Binding-site contacts:
Ligand atom C1 contacts residue ASN105 of chain 1.L at 1.5 Å.
Ligand atom N2 contacts residue ASN105 of chain 1.L at 3.1 Å (h-bond).
Ligand atom C3 contacts residue GLU104 of chain 1.L at 4.2 Å.
Ligand atom C5 contacts residue HIS161 of chain 1.L at 4.3 Å.
Ligand atom O7 contacts residue ASN105 of chain 1.L at 4.5 Å.
Ligand atom C1 contacts residue HIS161 of chain 1.L at 4.0 Å.
Ligand atom C5 contacts residue ASN105 of chain 1.L at 3.7 Å.
Ligand atom N2 contacts residue GLU104 of chain 1.L at 3.7 Å.
Ligand atom C2 contacts residue ASN105 of chain 1.L at 2.6 Å.
Ligand atom C7 contacts residue ASN105 of chain 1.L at 4.0 Å.
Ligand atom C4 contacts residue ASN105 of chain 1.L at 4.3 Å.
Ligand atom C2 contacts residue GLU104 of chain 1.L at 4.2 Å.
Ligand atom C7 contacts residue ASP102 of chain 1.L at 3.6 Å.
Ligand atom C8 contacts residue ASP102 of chain 1.L at 3.1 Å.
Ligand atom N2 contacts residue ASP102 of chain 1.L at 3.5 Å (salt-bridge).
Ligand atom C6 contacts residue HIS161 of chain 1.L at 4.1 Å.
Ligand atom C8 contacts residue SER223 of chain 1.L at 4.3 Å.
Ligand atom C1 contacts residue GLU104 of chain 1.L at 4.0 Å.
Ligand atom C3 contacts residue ASN105 of chain 1.L at 3.9 Å.
Ligand atom O5 contacts residue ASN105 of chain 1.L at 2.4 Å (h-bond).
Ligand atom O5 contacts residue HIS161 of chain 1.L at 3.1 Å (h-bond).

Sequence of chain 1.L:
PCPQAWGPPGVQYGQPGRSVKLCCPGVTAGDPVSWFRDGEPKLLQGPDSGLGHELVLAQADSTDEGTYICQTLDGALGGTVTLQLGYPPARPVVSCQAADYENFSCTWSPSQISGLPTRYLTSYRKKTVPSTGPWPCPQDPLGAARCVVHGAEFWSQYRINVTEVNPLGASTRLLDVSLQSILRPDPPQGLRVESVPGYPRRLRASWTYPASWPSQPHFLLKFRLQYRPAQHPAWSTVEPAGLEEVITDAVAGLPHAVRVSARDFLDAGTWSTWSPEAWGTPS

This protein binds this small molecule.
Small molecule (SMILES): CC(=O)N[C@@H]1[C@@H](O)[C@H](O)[C@@H](CO)O[C@H]1O